Sequence of chain 1.A:
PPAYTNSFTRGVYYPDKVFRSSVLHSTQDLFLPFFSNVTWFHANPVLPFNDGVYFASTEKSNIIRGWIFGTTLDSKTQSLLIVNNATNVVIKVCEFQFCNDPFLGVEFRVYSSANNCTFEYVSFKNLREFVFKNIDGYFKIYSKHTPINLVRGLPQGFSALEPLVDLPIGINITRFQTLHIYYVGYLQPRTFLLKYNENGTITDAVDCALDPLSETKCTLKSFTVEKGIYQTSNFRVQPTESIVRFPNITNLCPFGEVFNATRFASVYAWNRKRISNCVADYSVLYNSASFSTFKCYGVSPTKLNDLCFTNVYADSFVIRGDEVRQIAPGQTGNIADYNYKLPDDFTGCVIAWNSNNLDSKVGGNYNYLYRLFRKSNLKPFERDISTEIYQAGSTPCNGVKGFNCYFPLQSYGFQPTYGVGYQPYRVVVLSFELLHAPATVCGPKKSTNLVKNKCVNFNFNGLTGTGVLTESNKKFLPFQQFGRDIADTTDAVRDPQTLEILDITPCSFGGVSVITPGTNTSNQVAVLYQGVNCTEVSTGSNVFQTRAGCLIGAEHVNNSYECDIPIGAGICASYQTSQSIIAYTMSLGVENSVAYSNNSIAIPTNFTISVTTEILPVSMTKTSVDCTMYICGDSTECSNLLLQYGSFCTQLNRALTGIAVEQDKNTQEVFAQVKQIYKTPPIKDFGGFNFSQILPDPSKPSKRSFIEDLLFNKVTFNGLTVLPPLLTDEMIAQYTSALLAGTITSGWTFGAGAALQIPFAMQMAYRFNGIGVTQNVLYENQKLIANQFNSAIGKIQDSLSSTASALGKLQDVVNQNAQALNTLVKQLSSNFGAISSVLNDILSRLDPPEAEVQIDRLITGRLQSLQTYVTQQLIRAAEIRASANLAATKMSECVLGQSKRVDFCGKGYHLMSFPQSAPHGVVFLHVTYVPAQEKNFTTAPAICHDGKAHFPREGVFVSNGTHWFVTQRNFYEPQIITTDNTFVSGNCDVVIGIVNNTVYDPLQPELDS

Binding-site contacts:
Ligand atom C8 contacts residue ASN1071 of chain 1.C at 3.7 Å.
Ligand atom N2 contacts residue ASN1071 of chain 1.C at 2.5 Å (h-bond).
Ligand atom C4 contacts residue ASN1071 of chain 1.C at 4.2 Å.
Ligand atom C5 contacts residue ASN1071 of chain 1.C at 3.6 Å.
Ligand atom C7 contacts residue ASN1071 of chain 1.C at 3.5 Å.
Ligand atom C3 contacts residue ASN1071 of chain 1.C at 3.8 Å.
Ligand atom C8 contacts residue GLU1069 of chain 1.C at 3.6 Å.
Ligand atom O4 contacts residue ALA703 of chain 1.C at 4.4 Å.
Ligand atom O5 contacts residue ASN1071 of chain 1.C at 2.3 Å (h-bond).
Ligand atom N2 contacts residue GLN892 of chain 1.A at 4.4 Å.
Ligand atom C5 contacts residue ALA703 of chain 1.C at 4.2 Å (hydrophobic).
Ligand atom C1 contacts residue ASN1071 of chain 1.C at 1.4 Å.
Ligand atom C2 contacts residue ASN1071 of chain 1.C at 2.5 Å.

The small molecule below binds the protein below.
Small molecule (SMILES): CC(=O)N[C@@H]1[C@@H](O)[C@H](O)[C@@H](CO)O[C@H]1O

Sequence of chain 1.C:
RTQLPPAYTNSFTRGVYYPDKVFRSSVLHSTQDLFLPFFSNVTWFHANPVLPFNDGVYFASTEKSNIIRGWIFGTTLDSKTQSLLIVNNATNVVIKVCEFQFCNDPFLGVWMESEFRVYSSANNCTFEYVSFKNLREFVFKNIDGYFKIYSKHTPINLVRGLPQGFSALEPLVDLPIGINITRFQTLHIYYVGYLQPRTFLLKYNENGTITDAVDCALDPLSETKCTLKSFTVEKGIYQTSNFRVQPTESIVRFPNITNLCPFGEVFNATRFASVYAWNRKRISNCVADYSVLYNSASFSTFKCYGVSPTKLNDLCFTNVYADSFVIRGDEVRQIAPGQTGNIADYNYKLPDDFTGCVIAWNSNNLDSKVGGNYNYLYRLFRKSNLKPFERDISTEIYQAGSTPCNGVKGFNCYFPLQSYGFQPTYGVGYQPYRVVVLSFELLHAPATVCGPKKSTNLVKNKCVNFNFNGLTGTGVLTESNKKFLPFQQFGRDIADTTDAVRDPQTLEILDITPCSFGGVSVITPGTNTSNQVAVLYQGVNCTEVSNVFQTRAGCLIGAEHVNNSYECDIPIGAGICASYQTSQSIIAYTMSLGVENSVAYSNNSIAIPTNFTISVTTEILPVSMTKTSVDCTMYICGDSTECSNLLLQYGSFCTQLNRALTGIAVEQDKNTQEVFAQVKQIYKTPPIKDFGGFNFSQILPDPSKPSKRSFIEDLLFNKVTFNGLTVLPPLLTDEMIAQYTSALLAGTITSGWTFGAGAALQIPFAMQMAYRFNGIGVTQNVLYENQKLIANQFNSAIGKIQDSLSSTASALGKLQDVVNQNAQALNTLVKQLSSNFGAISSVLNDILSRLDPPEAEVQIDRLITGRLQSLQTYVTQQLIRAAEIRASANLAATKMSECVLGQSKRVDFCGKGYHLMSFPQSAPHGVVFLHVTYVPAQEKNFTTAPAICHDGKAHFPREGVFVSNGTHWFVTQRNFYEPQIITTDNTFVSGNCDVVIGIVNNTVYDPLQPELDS